Sequence of chain 1.I:
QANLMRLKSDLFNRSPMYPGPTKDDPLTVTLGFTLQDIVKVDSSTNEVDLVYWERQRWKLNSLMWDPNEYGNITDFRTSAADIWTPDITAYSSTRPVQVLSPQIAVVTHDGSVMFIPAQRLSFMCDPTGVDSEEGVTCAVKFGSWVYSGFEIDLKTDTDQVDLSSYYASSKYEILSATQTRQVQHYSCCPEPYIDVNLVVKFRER

The small molecule below binds the protein below.
Small molecule (SMILES): CC(=O)N[C@@H]1[C@@H](O)[C@H](O)[C@@H](CO)O[C@H]1O

Binding-site contacts:
Ligand atom C2 contacts residue ASN91 of chain 1.I at 3.3 Å.
Ligand atom N2 contacts residue ASN91 of chain 1.I at 2.8 Å (h-bond).
Ligand atom C7 contacts residue ASN91 of chain 1.I at 2.7 Å.
Ligand atom C1 contacts residue ASN91 of chain 1.I at 2.8 Å.
Ligand atom O7 contacts residue ASN91 of chain 1.I at 2.8 Å (h-bond).
Ligand atom C8 contacts residue ASN91 of chain 1.I at 3.1 Å.
Ligand atom C3 contacts residue ASN91 of chain 1.I at 4.5 Å.
Ligand atom C8 contacts residue ASN87 of chain 1.I at 4.0 Å.
Ligand atom N2 contacts residue ASN87 of chain 1.I at 4.4 Å.
Ligand atom O5 contacts residue ASN91 of chain 1.I at 4.0 Å.